Binding-site contacts:
Ligand atom C2 contacts residue GLY422 of chain 55.A at 3.2 Å.
Ligand atom N7 contacts residue ASN392 of chain 55.A at 4.2 Å.
Ligand atom C6 contacts residue GLY422 of chain 55.A at 3.7 Å.
Ligand atom C5 contacts residue PRO203 of chain 55.A at 3.8 Å (hydrophobic).
Ligand atom N1 contacts residue PRO203 of chain 55.A at 3.8 Å.
Ligand atom C6 contacts residue PRO203 of chain 55.A at 4.0 Å (hydrophobic).
Ligand atom N3 contacts residue ASP201 of chain 55.A at 4.2 Å.
Ligand atom C8 contacts residue HIS413 of chain 55.A at 3.9 Å.
Ligand atom N4 contacts residue VAL202 of chain 55.A at 2.9 Å (h-bond).
Ligand atom N7 contacts residue HIS413 of chain 55.A at 4.2 Å.
Ligand atom N6 contacts residue PHE421 of chain 55.A at 3.8 Å.
Ligand atom C2 contacts residue PRO203 of chain 55.A at 4.0 Å (hydrophobic).
Ligand atom C5 contacts residue VAL202 of chain 55.A at 3.6 Å (hydrophobic).
Ligand atom N1 contacts residue VAL202 of chain 55.A at 3.5 Å.
Ligand atom C4 contacts residue VAL202 of chain 55.A at 3.7 Å (hydrophobic).
Ligand atom C5 contacts residue PRO203 of chain 55.A at 4.0 Å (hydrophobic).
Ligand atom C4 contacts residue PRO203 of chain 55.A at 4.0 Å (hydrophobic).
Ligand atom OP2 contacts residue ASP409 of chain 8.A at 3.2 Å (salt-bridge).
Ligand atom C2' contacts residue PRO203 of chain 55.A at 3.3 Å (hydrophobic).
Ligand atom N6 contacts residue GLY422 of chain 55.A at 3.3 Å (h-bond).
Ligand atom N4 contacts residue ASP201 of chain 55.A at 2.6 Å.
Ligand atom C2' contacts residue PRO414 of chain 55.A at 3.6 Å (hydrophobic).
Ligand atom C5 contacts residue ARG91 of chain 55.A at 4.2 Å.
Ligand atom C6 contacts residue PRO203 of chain 55.A at 4.0 Å (hydrophobic).
Ligand atom C6 contacts residue VAL202 of chain 55.A at 4.1 Å (hydrophobic).
Ligand atom C5 contacts residue ASP201 of chain 55.A at 3.3 Å.
Ligand atom N6 contacts residue VAL202 of chain 55.A at 4.2 Å.
Ligand atom C2 contacts residue VAL202 of chain 55.A at 4.1 Å (hydrophobic).
Ligand atom N7 contacts residue SER415 of chain 55.A at 3.9 Å.
Ligand atom C6 contacts residue SER415 of chain 55.A at 4.1 Å.
Ligand atom N7 contacts residue PRO203 of chain 55.A at 4.1 Å.
Ligand atom C4 contacts residue PRO203 of chain 55.A at 4.1 Å (hydrophobic).
Ligand atom C1' contacts residue PRO203 of chain 55.A at 4.1 Å (hydrophobic).
Ligand atom C2' contacts residue HIS413 of chain 55.A at 3.7 Å.
Ligand atom N1 contacts residue GLY422 of chain 55.A at 2.9 Å (h-bond).
Ligand atom N6 contacts residue GLY420 of chain 55.A at 3.7 Å.
Ligand atom O3' contacts residue PRO414 of chain 55.A at 4.2 Å.
Ligand atom N1 contacts residue PRO203 of chain 55.A at 4.2 Å.
Ligand atom C4 contacts residue ASP201 of chain 55.A at 3.5 Å.
Ligand atom N6 contacts residue SER415 of chain 55.A at 3.8 Å.

The small molecule below binds the protein below.
Small molecule (SMILES): Nc1ccn([C@H]2C[C@H](O[P](=O)(O)OC[C@H]3O[C@@H](n4cnc5c(N)ncnc54)C[C@@H]3O)[C@@H](CO)O2)c(=O)n1

Sequence of chain 55.A:
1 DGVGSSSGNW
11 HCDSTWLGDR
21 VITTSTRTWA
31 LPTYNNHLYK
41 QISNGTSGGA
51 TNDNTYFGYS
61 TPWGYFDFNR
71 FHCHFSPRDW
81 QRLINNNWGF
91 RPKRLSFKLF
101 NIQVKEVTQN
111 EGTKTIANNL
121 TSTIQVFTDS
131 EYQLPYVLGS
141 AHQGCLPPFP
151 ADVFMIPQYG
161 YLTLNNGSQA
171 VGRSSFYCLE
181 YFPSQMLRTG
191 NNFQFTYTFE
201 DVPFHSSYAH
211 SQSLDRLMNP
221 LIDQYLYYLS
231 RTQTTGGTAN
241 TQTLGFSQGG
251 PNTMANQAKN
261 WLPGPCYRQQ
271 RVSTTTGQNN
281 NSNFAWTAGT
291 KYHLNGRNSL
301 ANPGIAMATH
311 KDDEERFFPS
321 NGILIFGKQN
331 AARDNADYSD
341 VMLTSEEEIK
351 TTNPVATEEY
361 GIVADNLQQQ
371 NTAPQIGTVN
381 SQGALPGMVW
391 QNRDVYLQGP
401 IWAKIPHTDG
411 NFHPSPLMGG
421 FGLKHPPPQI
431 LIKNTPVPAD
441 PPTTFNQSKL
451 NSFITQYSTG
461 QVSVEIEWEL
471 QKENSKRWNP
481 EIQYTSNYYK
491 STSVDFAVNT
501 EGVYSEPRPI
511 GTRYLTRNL

Sequence of chain 8.A:
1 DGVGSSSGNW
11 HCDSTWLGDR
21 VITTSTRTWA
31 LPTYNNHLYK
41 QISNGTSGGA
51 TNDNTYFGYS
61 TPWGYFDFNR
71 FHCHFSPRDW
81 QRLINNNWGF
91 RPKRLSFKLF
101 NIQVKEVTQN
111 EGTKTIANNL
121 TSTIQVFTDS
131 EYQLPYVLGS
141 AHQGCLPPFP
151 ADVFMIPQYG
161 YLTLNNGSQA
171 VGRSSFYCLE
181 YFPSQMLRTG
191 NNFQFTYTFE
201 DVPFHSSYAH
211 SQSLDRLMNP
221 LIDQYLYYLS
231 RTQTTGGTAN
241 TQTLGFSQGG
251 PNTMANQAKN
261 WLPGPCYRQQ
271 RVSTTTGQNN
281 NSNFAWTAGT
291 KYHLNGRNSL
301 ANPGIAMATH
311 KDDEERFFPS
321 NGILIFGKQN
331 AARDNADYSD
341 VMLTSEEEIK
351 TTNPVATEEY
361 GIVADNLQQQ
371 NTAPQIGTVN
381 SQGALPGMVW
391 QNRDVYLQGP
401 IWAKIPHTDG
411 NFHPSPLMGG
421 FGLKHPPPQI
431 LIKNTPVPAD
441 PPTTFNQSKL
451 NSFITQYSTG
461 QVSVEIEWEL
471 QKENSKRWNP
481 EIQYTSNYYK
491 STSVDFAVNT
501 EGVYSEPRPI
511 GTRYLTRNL